The protein below binds the small molecule below.
Small molecule (SMILES): CC(=O)N[C@@H]1[C@@H](O)[C@H](O)[C@@H](CO)O[C@H]1O

Binding-site contacts:
Ligand atom O7 contacts residue ASN553 of chain 2.A at 4.4 Å.
Ligand atom C7 contacts residue THR543 of chain 2.A at 3.8 Å.
Ligand atom C7 contacts residue ASN553 of chain 2.A at 3.6 Å.
Ligand atom C7 contacts residue LYS549 of chain 2.A at 4.3 Å.
Ligand atom C8 contacts residue ASN553 of chain 2.A at 4.3 Å.
Ligand atom C1 contacts residue ASN553 of chain 2.A at 1.4 Å.
Ligand atom C8 contacts residue LYS549 of chain 2.A at 3.3 Å.
Ligand atom O5 contacts residue ASN553 of chain 2.A at 2.3 Å (h-bond).
Ligand atom C2 contacts residue ASN553 of chain 2.A at 2.4 Å.
Ligand atom N2 contacts residue ASN553 of chain 2.A at 2.7 Å (h-bond).
Ligand atom C8 contacts residue THR543 of chain 2.A at 4.5 Å.
Ligand atom C3 contacts residue ASN553 of chain 2.A at 3.7 Å.
Ligand atom C4 contacts residue ASN553 of chain 2.A at 4.2 Å.
Ligand atom C5 contacts residue ASN553 of chain 2.A at 3.6 Å.
Ligand atom O7 contacts residue THR543 of chain 2.A at 3.0 Å (h-bond).

Sequence of chain 2.A:
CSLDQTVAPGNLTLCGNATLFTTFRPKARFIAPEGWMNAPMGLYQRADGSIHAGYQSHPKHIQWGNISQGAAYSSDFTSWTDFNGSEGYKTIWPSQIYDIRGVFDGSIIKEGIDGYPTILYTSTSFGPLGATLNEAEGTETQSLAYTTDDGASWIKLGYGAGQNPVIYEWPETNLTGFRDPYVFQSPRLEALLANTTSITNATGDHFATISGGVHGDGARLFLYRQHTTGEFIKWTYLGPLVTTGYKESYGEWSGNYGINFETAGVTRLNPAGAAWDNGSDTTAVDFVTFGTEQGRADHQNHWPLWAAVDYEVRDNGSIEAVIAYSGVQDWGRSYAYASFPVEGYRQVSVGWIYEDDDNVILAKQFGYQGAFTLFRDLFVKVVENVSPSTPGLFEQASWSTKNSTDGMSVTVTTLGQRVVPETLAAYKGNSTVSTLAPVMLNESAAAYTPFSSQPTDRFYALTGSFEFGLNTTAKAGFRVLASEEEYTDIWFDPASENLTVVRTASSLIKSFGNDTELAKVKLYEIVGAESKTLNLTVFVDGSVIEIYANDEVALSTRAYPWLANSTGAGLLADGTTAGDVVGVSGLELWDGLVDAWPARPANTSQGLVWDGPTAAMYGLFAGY